This protein binds this small molecule.
Small molecule (SMILES): NC[C@H]1O[C@H](O[C@H]2[C@H](O)[C@@H](O)[C@H](N)C[C@@H]2N)[C@H](N)[C@@H](O)[C@@H]1O

Sequence of chain 1.A:
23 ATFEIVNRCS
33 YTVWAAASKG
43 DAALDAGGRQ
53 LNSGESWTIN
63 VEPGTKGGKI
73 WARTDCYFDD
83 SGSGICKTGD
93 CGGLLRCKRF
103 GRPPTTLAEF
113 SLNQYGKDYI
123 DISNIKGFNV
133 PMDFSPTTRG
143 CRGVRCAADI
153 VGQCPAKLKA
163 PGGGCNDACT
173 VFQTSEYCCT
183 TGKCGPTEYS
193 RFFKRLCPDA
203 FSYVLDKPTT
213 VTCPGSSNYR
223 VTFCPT

Binding-site contacts:
Ligand atom N1 contacts residue GLY103 of chain 1.A at 3.5 Å (h-bond).
Ligand atom C2 contacts residue ARG104 of chain 1.A at 3.7 Å.
Ligand atom C3 contacts residue ARG104 of chain 1.A at 4.3 Å.
Ligand atom C9 contacts residue PRO105 of chain 1.A at 4.2 Å (hydrophobic).
Ligand atom N4 contacts residue ARG104 of chain 1.A at 2.8 Å.
Ligand atom C7 contacts residue ARG101 of chain 1.A at 3.8 Å.
Ligand atom N1 contacts residue PHE102 of chain 1.A at 4.1 Å.
Ligand atom C8 contacts residue PRO105 of chain 1.A at 4.2 Å (hydrophobic).
Ligand atom O3A contacts residue PRO105 of chain 1.A at 4.4 Å.
Ligand atom O4A contacts residue PRO105 of chain 1.A at 4.2 Å.
Ligand atom C6A contacts residue PRO105 of chain 1.A at 3.8 Å (hydrophobic).
Ligand atom N2 contacts residue ARG104 of chain 1.A at 4.3 Å.
Ligand atom C6A contacts residue GLY103 of chain 1.A at 3.5 Å.
Ligand atom C8 contacts residue ARG104 of chain 1.A at 3.8 Å.
Ligand atom C6A contacts residue ARG104 of chain 1.A at 4.2 Å.
Ligand atom C5A contacts residue PRO105 of chain 1.A at 4.1 Å (hydrophobic).
Ligand atom O1 contacts residue ARG104 of chain 1.A at 4.3 Å.
Ligand atom O3 contacts residue ARG104 of chain 1.A at 3.6 Å.
Ligand atom N2 contacts residue ARG101 of chain 1.A at 4.4 Å.
Ligand atom O4A contacts residue LYS128 of chain 1.A at 3.4 Å (salt-bridge).
Ligand atom C4A contacts residue PRO105 of chain 1.A at 3.6 Å (hydrophobic).
Ligand atom C7 contacts residue GLY103 of chain 1.A at 4.1 Å.
Ligand atom O1 contacts residue PRO105 of chain 1.A at 4.1 Å.
Ligand atom C7 contacts residue ARG104 of chain 1.A at 4.0 Å.